This protein binds this small molecule.
Small molecule (SMILES): CC(=O)N[C@@H]1[C@@H](O)[C@H](O)[C@@H](CO)O[C@H]1O

Sequence of chain 2.F:
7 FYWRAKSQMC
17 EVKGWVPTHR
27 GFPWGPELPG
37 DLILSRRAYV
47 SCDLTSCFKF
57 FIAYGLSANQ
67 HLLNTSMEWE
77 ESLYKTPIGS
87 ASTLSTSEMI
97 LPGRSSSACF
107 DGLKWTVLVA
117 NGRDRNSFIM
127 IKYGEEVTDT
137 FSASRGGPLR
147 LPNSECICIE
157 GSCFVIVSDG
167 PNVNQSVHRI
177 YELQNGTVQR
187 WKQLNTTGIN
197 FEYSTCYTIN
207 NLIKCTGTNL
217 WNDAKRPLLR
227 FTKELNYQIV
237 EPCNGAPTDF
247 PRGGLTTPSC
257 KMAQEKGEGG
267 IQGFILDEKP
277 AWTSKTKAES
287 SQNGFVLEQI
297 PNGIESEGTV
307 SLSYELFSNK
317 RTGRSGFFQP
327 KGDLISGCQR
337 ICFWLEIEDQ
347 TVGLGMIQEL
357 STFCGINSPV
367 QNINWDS

Sequence of chain 3.F:
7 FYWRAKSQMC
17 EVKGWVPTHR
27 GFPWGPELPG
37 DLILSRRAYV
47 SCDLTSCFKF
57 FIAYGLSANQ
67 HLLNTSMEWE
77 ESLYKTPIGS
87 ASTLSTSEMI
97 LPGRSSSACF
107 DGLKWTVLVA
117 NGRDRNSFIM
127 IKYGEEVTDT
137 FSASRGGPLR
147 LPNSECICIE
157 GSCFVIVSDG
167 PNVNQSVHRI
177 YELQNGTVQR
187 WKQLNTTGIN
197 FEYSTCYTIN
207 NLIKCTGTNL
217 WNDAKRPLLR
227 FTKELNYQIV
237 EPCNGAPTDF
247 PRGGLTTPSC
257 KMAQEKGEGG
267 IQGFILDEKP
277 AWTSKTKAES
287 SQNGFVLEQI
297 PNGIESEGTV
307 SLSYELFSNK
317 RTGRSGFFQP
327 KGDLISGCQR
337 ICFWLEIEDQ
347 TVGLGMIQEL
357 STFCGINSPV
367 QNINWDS

Binding-site contacts:
Ligand atom N2 contacts residue ASN181 of chain 2.F at 2.8 Å (h-bond).
Ligand atom C4 contacts residue ASN181 of chain 2.F at 4.2 Å.
Ligand atom C5 contacts residue ASN181 of chain 2.F at 3.6 Å.
Ligand atom O5 contacts residue ILE331 of chain 3.F at 4.2 Å.
Ligand atom C7 contacts residue GLN180 of chain 2.F at 4.2 Å.
Ligand atom C3 contacts residue ASN181 of chain 2.F at 3.8 Å.
Ligand atom N2 contacts residue GLN180 of chain 2.F at 4.5 Å.
Ligand atom C1 contacts residue ASN181 of chain 2.F at 1.4 Å.
Ligand atom C1 contacts residue TYR8 of chain 2.F at 4.0 Å (hydrophobic).
Ligand atom O7 contacts residue ASN181 of chain 2.F at 3.8 Å.
Ligand atom C5 contacts residue TYR8 of chain 2.F at 3.3 Å (hydrophobic).
Ligand atom O5 contacts residue TYR8 of chain 2.F at 3.8 Å.
Ligand atom C2 contacts residue ASN181 of chain 2.F at 2.4 Å.
Ligand atom C4 contacts residue TYR8 of chain 2.F at 4.5 Å (hydrophobic).
Ligand atom C6 contacts residue TYR8 of chain 2.F at 3.7 Å (hydrophobic).
Ligand atom C7 contacts residue ASN181 of chain 2.F at 3.5 Å.
Ligand atom O5 contacts residue ASN181 of chain 2.F at 2.4 Å (h-bond).
Ligand atom C8 contacts residue GLN180 of chain 2.F at 3.0 Å.
Ligand atom C8 contacts residue GLN185 of chain 2.F at 4.1 Å.